Binding-site contacts:
Ligand atom CAF contacts residue ARG64 of chain 1.A at 3.8 Å.
Ligand atom CAO contacts residue LEU178 of chain 1.A at 3.8 Å (hydrophobic).
Ligand atom OAT contacts residue TYR134 of chain 1.A at 4.1 Å.
Ligand atom CAJ contacts residue ARG60 of chain 1.A at 3.5 Å.
Ligand atom CAG contacts residue ARG64 of chain 1.A at 4.2 Å.
Ligand atom CAH contacts residue ARG60 of chain 1.A at 4.1 Å.
Ligand atom CAP contacts residue LEU178 of chain 1.A at 4.1 Å (hydrophobic).
Ligand atom CAG contacts residue ARG60 of chain 1.A at 4.2 Å.
Ligand atom OAT contacts residue ARG60 of chain 1.A at 3.1 Å (salt-bridge).
Ligand atom CAN contacts residue VAL182 of chain 1.A at 4.4 Å (hydrophobic).
Ligand atom CAQ contacts residue VAL182 of chain 1.A at 4.2 Å (hydrophobic).
Ligand atom OAS contacts residue ASN179 of chain 1.A at 4.2 Å.
Ligand atom CAP contacts residue VAL182 of chain 1.A at 3.8 Å (hydrophobic).
Ligand atom OAS contacts residue ARG60 of chain 1.A at 4.2 Å.
Ligand atom OAU contacts residue TYR134 of chain 1.A at 3.9 Å.
Ligand atom CAN contacts residue ARG133 of chain 1.A at 4.2 Å.
Ligand atom CAE contacts residue ARG60 of chain 1.A at 3.7 Å.
Ligand atom CAH contacts residue ALA61 of chain 1.A at 4.2 Å (hydrophobic).
Ligand atom CAI contacts residue GLY57 of chain 1.A at 3.7 Å.
Ligand atom CAH contacts residue GLY57 of chain 1.A at 3.3 Å.
Ligand atom OAS contacts residue TYR134 of chain 1.A at 2.7 Å (h-bond).
Ligand atom PAR contacts residue TYR134 of chain 1.A at 3.9 Å.
Ligand atom CAN contacts residue ASN179 of chain 1.A at 3.3 Å.
Ligand atom CAO contacts residue ASN179 of chain 1.A at 3.3 Å.
Ligand atom CAO contacts residue VAL182 of chain 1.A at 3.9 Å (hydrophobic).
Ligand atom PAR contacts residue ARG60 of chain 1.A at 3.8 Å.
Ligand atom PAR contacts residue ARG133 of chain 1.A at 3.7 Å.
Ligand atom OAU contacts residue ARG133 of chain 1.A at 2.7 Å (salt-bridge).
Ligand atom OAT contacts residue LYS53 of chain 1.A at 4.4 Å.
Ligand atom CAG contacts residue GLY57 of chain 1.A at 4.4 Å.
Ligand atom NAC contacts residue ARG60 of chain 1.A at 4.1 Å.
Ligand atom CAI contacts residue ARG60 of chain 1.A at 3.9 Å.
Ligand atom CAF contacts residue ARG60 of chain 1.A at 4.2 Å.
Ligand atom CL1 contacts residue ALA61 of chain 1.A at 3.5 Å.
Ligand atom OAS contacts residue ARG133 of chain 1.A at 2.9 Å (salt-bridge).
Ligand atom CL1 contacts residue ARG60 of chain 1.A at 3.8 Å.
Ligand atom OAU contacts residue ARG60 of chain 1.A at 2.8 Å (salt-bridge).
Ligand atom CL1 contacts residue ARG64 of chain 1.A at 3.5 Å.
Ligand atom CAG contacts residue ALA61 of chain 1.A at 4.4 Å (hydrophobic).
Ligand atom CAP contacts residue ASN230 of chain 1.A at 4.3 Å.

Sequence of chain 1.A:
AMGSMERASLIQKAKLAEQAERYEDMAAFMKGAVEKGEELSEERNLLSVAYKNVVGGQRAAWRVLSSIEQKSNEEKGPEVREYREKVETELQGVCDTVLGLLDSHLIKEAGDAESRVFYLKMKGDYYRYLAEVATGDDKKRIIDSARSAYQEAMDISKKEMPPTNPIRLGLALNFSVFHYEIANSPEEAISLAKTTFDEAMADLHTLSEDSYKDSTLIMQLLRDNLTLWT

A small-molecule ligand and the protein it binds are described below.
Small molecule (SMILES): O=C(COc1ccccc1P(=O)(O)O)Nc1cccc(Cl)c1